Binding-site contacts:
Ligand atom C6 contacts residue ALA207 of chain 2.A at 3.5 Å (hydrophobic).
Ligand atom C7 contacts residue LEU99 of chain 2.A at 4.0 Å (hydrophobic).
Ligand atom C6 contacts residue LEU99 of chain 2.A at 4.0 Å (hydrophobic).
Ligand atom C5 contacts residue TYR12 of chain 2.A at 4.0 Å (hydrophobic).
Ligand atom O3 contacts residue THR226 of chain 2.A at 4.1 Å.
Ligand atom C5 contacts residue ASP208 of chain 2.A at 4.0 Å.
Ligand atom O2 contacts residue GLY98 of chain 2.A at 3.6 Å.
Ligand atom C1 contacts residue LEU99 of chain 2.A at 3.9 Å (hydrophobic).
Ligand atom O6 contacts residue ASP208 of chain 2.A at 3.1 Å (salt-bridge).
Ligand atom O2 contacts residue LEU99 of chain 2.A at 3.9 Å.
Ligand atom O5 contacts residue LEU99 of chain 2.A at 3.0 Å (h-bond).
Ligand atom C3 contacts residue GLY227 of chain 2.A at 4.2 Å.
Ligand atom O5 contacts residue TYR100 of chain 2.A at 4.4 Å.
Ligand atom O4 contacts residue GLY227 of chain 2.A at 3.9 Å.
Ligand atom O3 contacts residue MET228 of chain 2.A at 2.8 Å (h-bond).
Ligand atom O6 contacts residue TYR100 of chain 2.A at 2.9 Å (h-bond).
Ligand atom C4 contacts residue GLY227 of chain 2.A at 3.9 Å.
Ligand atom C6 contacts residue ASP208 of chain 2.A at 3.5 Å.
Ligand atom O6 contacts residue LEU99 of chain 2.A at 2.9 Å (h-bond).
Ligand atom C5 contacts residue LEU99 of chain 2.A at 4.1 Å (hydrophobic).
Ligand atom O5 contacts residue GLY98 of chain 2.A at 4.0 Å.
Ligand atom C4 contacts residue ASN14 of chain 2.A at 3.6 Å.
Ligand atom C4 contacts residue ASP208 of chain 2.A at 3.4 Å.
Ligand atom C3 contacts residue MET228 of chain 2.A at 3.8 Å (hydrophobic).
Ligand atom C6 contacts residue TYR100 of chain 2.A at 3.9 Å (hydrophobic).
Ligand atom O2 contacts residue GLY227 of chain 2.A at 4.0 Å.
Ligand atom O3 contacts residue ASN14 of chain 2.A at 4.1 Å.
Ligand atom O6 contacts residue GLY98 of chain 2.A at 3.2 Å.
Ligand atom O4 contacts residue ASN14 of chain 2.A at 2.6 Å (h-bond).
Ligand atom C4 contacts residue MET228 of chain 2.A at 3.7 Å (hydrophobic).
Ligand atom O4 contacts residue TYR12 of chain 2.A at 3.8 Å.
Ligand atom O6 contacts residue ALA207 of chain 2.A at 3.2 Å.
Ligand atom C5 contacts residue ASN14 of chain 2.A at 4.2 Å.
Ligand atom C6 contacts residue TYR12 of chain 2.A at 3.7 Å (hydrophobic).
Ligand atom O3 contacts residue GLY227 of chain 2.A at 3.4 Å.
Ligand atom O4 contacts residue MET228 of chain 2.A at 3.2 Å (h-bond).
Ligand atom C3 contacts residue ASN14 of chain 2.A at 3.8 Å.
Ligand atom C6 contacts residue GLY98 of chain 2.A at 4.4 Å.
Ligand atom O4 contacts residue ASP208 of chain 2.A at 2.5 Å (salt-bridge).

This protein binds this small molecule.
Small molecule (SMILES): CO[C@H]1O[C@H](CO)[C@@H](O)[C@H](O)[C@@H]1O

Sequence of chain 2.A:
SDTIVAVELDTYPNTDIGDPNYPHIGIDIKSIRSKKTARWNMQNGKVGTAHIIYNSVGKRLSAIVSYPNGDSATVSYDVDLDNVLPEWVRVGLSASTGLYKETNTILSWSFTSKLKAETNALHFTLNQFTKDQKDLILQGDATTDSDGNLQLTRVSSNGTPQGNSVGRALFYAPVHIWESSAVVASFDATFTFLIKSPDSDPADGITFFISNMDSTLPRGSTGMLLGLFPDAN